This protein binds this small molecule.
Small molecule (SMILES): CC(=O)N[C@H]1[C@H](O[C@H]2[C@H](O)[C@@H](NC(C)=O)CO[C@@H]2CO)O[C@H](CO)[C@@H](O)[C@@H]1O

Sequence of chain 1.F:
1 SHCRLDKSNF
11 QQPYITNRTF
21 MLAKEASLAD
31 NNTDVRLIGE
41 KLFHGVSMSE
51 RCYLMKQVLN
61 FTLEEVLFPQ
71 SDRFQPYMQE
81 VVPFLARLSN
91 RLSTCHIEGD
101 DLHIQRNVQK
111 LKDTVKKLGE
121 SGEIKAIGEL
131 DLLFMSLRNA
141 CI

Binding-site contacts:
Ligand atom C8 contacts residue LEU63 of chain 1.F at 4.2 Å (hydrophobic).
Ligand atom C8 contacts residue SER89 of chain 1.F at 4.4 Å.
Ligand atom C3 contacts residue ASN60 of chain 1.F at 3.8 Å.
Ligand atom O7 contacts residue LEU63 of chain 1.F at 4.4 Å.
Ligand atom C8 contacts residue PHE68 of chain 1.F at 4.5 Å (hydrophobic).
Ligand atom C7 contacts residue SER89 of chain 1.F at 3.6 Å.
Ligand atom C8 contacts residue GLU64 of chain 1.F at 3.6 Å.
Ligand atom C5 contacts residue ASN60 of chain 1.F at 3.7 Å.
Ligand atom N2 contacts residue GLU64 of chain 1.F at 3.2 Å (salt-bridge).
Ligand atom O5 contacts residue ASN60 of chain 1.F at 2.4 Å (h-bond).
Ligand atom O7 contacts residue ASN60 of chain 1.F at 3.5 Å (h-bond).
Ligand atom C3 contacts residue GLU64 of chain 1.F at 4.3 Å.
Ligand atom C2 contacts residue GLU64 of chain 1.F at 4.3 Å.
Ligand atom C1 contacts residue ASN60 of chain 1.F at 1.4 Å.
Ligand atom O7 contacts residue SER89 of chain 1.F at 2.5 Å (h-bond).
Ligand atom C4 contacts residue ASN60 of chain 1.F at 4.3 Å.
Ligand atom N2 contacts residue ASN60 of chain 1.F at 2.9 Å (h-bond).
Ligand atom C7 contacts residue ASN60 of chain 1.F at 3.5 Å.
Ligand atom C2 contacts residue ASN60 of chain 1.F at 2.5 Å.
Ligand atom C7 contacts residue GLU64 of chain 1.F at 3.9 Å.